This small molecule binds to this protein.
Small molecule (SMILES): CC(=O)N[C@@H]1[C@@H](O)[C@H](O)[C@@H](CO)O[C@H]1O

Binding-site contacts:
Ligand atom O5 contacts residue ASN343 of chain 1.A at 2.4 Å (h-bond).
Ligand atom O7 contacts residue ASN343 of chain 1.A at 3.6 Å.
Ligand atom C2 contacts residue ASN343 of chain 1.A at 2.5 Å.
Ligand atom C1 contacts residue ASN343 of chain 1.A at 1.4 Å.
Ligand atom C7 contacts residue ASN343 of chain 1.A at 3.3 Å.
Ligand atom C3 contacts residue ASN343 of chain 1.A at 3.8 Å.
Ligand atom C8 contacts residue ALA344 of chain 1.A at 4.4 Å (hydrophobic).
Ligand atom C8 contacts residue THR345 of chain 1.A at 4.0 Å.
Ligand atom N2 contacts residue ASN343 of chain 1.A at 2.9 Å (h-bond).
Ligand atom C8 contacts residue ASN343 of chain 1.A at 3.3 Å.
Ligand atom C5 contacts residue ASN343 of chain 1.A at 3.6 Å.
Ligand atom O6 contacts residue SER371 of chain 1.A at 4.0 Å.
Ligand atom C4 contacts residue ASN343 of chain 1.A at 4.2 Å.

Sequence of chain 1.A:
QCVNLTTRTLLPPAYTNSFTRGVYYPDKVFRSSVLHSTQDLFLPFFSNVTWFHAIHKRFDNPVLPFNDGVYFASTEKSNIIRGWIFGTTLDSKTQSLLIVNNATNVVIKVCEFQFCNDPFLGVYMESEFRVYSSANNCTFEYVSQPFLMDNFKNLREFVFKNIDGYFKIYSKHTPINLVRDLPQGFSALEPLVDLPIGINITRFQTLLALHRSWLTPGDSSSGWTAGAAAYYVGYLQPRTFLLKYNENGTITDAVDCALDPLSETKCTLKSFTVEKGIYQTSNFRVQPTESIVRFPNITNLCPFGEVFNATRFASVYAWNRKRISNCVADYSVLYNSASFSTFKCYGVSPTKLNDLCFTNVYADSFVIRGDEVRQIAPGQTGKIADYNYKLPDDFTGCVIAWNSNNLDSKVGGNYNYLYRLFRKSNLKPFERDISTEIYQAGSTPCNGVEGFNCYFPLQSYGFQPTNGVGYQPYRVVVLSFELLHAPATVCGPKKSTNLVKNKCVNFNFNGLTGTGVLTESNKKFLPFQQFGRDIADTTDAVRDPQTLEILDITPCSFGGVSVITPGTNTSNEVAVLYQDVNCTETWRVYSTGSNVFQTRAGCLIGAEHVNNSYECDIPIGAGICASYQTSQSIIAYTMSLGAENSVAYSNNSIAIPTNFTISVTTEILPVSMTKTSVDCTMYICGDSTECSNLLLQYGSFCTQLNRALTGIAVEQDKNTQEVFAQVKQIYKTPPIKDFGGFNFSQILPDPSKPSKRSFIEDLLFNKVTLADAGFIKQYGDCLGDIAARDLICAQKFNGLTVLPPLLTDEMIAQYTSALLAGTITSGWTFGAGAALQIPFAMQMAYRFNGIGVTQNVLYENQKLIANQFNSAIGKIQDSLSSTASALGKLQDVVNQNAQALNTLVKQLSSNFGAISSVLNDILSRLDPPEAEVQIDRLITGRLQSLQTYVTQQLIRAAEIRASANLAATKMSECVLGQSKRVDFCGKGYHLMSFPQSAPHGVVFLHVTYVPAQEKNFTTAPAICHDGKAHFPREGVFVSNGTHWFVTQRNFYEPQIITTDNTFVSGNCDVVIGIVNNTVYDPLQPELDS